Binding-site contacts:
Ligand atom C8 contacts residue NAG1 of chain 1.DA at 3.7 Å.
Ligand atom C8 contacts residue ASN416 of chain 1.I at 3.4 Å.
Ligand atom N2 contacts residue ASN416 of chain 1.I at 2.5 Å (h-bond).
Ligand atom C7 contacts residue ASN416 of chain 1.I at 3.1 Å.
Ligand atom O5 contacts residue PRO261 of chain 1.I at 3.9 Å.
Ligand atom C5 contacts residue ASN416 of chain 1.I at 3.7 Å.
Ligand atom C2 contacts residue ASN416 of chain 1.I at 2.6 Å.
Ligand atom O7 contacts residue ASN416 of chain 1.I at 4.0 Å.
Ligand atom C1 contacts residue ASN416 of chain 1.I at 1.5 Å.
Ligand atom C4 contacts residue ASN416 of chain 1.I at 4.2 Å.
Ligand atom C8 contacts residue ASN232 of chain 1.I at 4.1 Å.
Ligand atom C6 contacts residue PRO261 of chain 1.I at 4.2 Å (hydrophobic).
Ligand atom O5 contacts residue ASN416 of chain 1.I at 2.3 Å (h-bond).
Ligand atom O6 contacts residue PRO261 of chain 1.I at 4.2 Å.
Ligand atom C3 contacts residue ASN416 of chain 1.I at 3.9 Å.

Sequence of chain 1.I:
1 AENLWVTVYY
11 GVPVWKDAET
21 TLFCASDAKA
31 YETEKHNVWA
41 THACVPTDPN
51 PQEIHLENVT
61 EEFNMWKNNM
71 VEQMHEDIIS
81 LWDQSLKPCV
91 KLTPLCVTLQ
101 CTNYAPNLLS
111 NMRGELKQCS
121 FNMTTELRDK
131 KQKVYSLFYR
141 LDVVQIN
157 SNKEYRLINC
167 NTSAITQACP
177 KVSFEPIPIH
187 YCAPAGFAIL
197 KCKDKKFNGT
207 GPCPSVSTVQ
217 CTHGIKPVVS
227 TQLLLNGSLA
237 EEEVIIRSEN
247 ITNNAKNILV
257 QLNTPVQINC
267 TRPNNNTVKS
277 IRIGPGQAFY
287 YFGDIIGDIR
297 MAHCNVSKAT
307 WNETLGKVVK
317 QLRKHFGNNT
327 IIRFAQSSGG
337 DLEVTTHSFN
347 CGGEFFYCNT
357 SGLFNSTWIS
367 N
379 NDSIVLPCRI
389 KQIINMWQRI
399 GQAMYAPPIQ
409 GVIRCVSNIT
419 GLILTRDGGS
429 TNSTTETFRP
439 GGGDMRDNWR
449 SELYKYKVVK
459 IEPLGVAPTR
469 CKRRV

The protein below binds the small molecule below.
Small molecule (SMILES): CC(=O)N[C@H]1[C@H](O[C@H]2[C@H](O)[C@@H](NC(C)=O)CO[C@@H]2CO)O[C@H](CO)[C@@H](O)[C@@H]1O